Sequence of chain 1.F:
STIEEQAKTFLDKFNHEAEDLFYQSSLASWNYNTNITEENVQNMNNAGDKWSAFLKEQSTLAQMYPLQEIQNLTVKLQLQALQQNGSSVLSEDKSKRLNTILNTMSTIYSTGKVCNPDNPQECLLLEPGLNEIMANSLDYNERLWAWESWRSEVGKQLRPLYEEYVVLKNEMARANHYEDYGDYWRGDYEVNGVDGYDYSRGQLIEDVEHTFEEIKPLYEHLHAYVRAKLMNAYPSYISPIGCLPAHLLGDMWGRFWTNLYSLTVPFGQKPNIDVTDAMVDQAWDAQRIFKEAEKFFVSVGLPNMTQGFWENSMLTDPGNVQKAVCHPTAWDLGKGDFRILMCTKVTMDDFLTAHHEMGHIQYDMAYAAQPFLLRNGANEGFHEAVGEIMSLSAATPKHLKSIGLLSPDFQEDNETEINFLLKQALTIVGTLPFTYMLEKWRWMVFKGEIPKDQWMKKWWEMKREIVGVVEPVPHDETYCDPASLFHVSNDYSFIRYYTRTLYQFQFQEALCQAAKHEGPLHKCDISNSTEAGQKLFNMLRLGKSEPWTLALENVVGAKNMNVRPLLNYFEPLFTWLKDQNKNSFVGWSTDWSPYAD

Binding-site contacts:
Ligand atom O6 contacts residue GLU58 of chain 1.F at 2.4 Å (salt-bridge).
Ligand atom C7 contacts residue GLN341 of chain 1.F at 4.5 Å.
Ligand atom C5 contacts residue THR56 of chain 1.F at 3.7 Å.
Ligand atom C6 contacts residue THR56 of chain 1.F at 3.6 Å.
Ligand atom C5 contacts residue ASN54 of chain 1.F at 3.6 Å.
Ligand atom C2 contacts residue ASN54 of chain 1.F at 2.4 Å.
Ligand atom O5 contacts residue ASN54 of chain 1.F at 2.4 Å (h-bond).
Ligand atom C6 contacts residue GLU58 of chain 1.F at 3.4 Å.
Ligand atom C1 contacts residue ASN54 of chain 1.F at 1.4 Å.
Ligand atom C8 contacts residue GLN341 of chain 1.F at 3.3 Å.
Ligand atom C4 contacts residue ASN54 of chain 1.F at 4.2 Å.
Ligand atom C7 contacts residue ASN54 of chain 1.F at 3.5 Å.
Ligand atom C1 contacts residue THR56 of chain 1.F at 4.0 Å.
Ligand atom O6 contacts residue THR56 of chain 1.F at 3.9 Å.
Ligand atom O7 contacts residue ASN54 of chain 1.F at 3.8 Å.
Ligand atom N2 contacts residue ASN54 of chain 1.F at 2.8 Å (h-bond).
Ligand atom O6 contacts residue ASN59 of chain 1.F at 4.0 Å.
Ligand atom O5 contacts residue ASN59 of chain 1.F at 4.0 Å.
Ligand atom O5 contacts residue THR56 of chain 1.F at 3.3 Å.
Ligand atom C3 contacts residue ASN54 of chain 1.F at 3.8 Å.

This protein binds this small molecule.
Small molecule (SMILES): CC(=O)N[C@H]1[C@H](O[C@H]2[C@H](O)[C@@H](NC(C)=O)CO[C@@H]2CO)O[C@H](CO)[C@@H](O)[C@@H]1O